Sequence of chain 1.A:
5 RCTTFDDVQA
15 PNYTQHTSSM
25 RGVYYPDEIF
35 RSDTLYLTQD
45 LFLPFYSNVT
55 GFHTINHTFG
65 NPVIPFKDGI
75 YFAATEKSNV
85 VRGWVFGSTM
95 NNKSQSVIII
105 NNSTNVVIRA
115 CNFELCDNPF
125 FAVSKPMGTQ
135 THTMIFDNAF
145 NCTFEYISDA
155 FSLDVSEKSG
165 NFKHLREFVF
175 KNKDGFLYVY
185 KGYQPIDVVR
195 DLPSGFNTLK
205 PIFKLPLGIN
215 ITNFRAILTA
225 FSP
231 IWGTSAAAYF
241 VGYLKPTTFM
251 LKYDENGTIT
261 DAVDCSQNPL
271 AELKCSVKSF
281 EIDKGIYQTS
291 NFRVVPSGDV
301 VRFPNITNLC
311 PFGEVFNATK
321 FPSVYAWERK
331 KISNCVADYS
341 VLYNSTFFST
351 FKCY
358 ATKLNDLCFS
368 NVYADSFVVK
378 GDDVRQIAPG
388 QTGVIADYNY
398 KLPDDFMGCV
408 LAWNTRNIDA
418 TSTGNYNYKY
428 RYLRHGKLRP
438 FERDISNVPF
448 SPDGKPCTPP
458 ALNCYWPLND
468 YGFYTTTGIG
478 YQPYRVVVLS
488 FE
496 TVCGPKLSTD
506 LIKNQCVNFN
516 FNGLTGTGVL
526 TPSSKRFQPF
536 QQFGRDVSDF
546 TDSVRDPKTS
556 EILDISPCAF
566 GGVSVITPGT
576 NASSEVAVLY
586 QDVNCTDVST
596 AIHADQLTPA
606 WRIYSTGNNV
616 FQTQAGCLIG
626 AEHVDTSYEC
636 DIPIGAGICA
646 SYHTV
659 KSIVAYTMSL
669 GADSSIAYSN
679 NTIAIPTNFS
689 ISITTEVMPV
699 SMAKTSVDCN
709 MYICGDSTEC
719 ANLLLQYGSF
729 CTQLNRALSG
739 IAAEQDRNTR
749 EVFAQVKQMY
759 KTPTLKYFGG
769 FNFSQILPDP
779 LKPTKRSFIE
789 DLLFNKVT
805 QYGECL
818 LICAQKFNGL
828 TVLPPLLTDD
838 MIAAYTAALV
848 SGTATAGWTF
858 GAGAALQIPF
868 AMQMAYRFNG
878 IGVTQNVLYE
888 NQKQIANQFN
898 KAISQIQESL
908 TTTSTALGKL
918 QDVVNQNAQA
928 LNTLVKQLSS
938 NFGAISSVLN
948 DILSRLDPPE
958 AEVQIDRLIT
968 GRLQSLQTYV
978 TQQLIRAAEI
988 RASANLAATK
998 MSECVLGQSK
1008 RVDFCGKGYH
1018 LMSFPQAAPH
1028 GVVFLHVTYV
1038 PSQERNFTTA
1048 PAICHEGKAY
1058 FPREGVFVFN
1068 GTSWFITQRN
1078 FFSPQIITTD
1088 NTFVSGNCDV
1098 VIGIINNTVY

Binding-site contacts:
Ligand atom O7 contacts residue ASN1103 of chain 1.A at 3.2 Å (h-bond).
Ligand atom C8 contacts residue CYS1051 of chain 1.A at 3.7 Å (hydrophobic).
Ligand atom C3 contacts residue ASN1103 of chain 1.A at 3.8 Å.
Ligand atom C2 contacts residue ASN1103 of chain 1.A at 2.4 Å.
Ligand atom C5 contacts residue ASN1103 of chain 1.A at 3.7 Å.
Ligand atom C4 contacts residue ASN1103 of chain 1.A at 4.2 Å.
Ligand atom C7 contacts residue ASN1103 of chain 1.A at 3.2 Å.
Ligand atom C7 contacts residue CYS1051 of chain 1.A at 4.1 Å (hydrophobic).
Ligand atom O5 contacts residue ASN1103 of chain 1.A at 2.4 Å (h-bond).
Ligand atom C1 contacts residue ASN1103 of chain 1.A at 1.4 Å.
Ligand atom C8 contacts residue ASP1096 of chain 1.A at 3.3 Å.
Ligand atom N2 contacts residue CYS1051 of chain 1.A at 3.6 Å.
Ligand atom C8 contacts residue CYS1095 of chain 1.A at 3.9 Å (hydrophobic).
Ligand atom N2 contacts residue ASN1103 of chain 1.A at 2.8 Å (h-bond).
Ligand atom C7 contacts residue ASP1096 of chain 1.A at 4.3 Å.
Ligand atom C8 contacts residue ASN1103 of chain 1.A at 4.3 Å.

A protein and the small-molecule ligand that binds it are described below.
Small molecule (SMILES): CC(=O)N[C@@H]1[C@@H](O)[C@H](O)[C@@H](CO)O[C@H]1O